The small molecule below binds the protein below.
Small molecule (SMILES): N#C[Fe](=C=O)(C#N)[Ni]C#[O+]

Binding-site contacts:
Ligand atom C3 contacts residue CYS66 of chain 10.B at 3.2 Å (hydrophobic).
Ligand atom O3 contacts residue ALA69 of chain 10.B at 3.6 Å.
Ligand atom O3 contacts residue PRO402 of chain 10.B at 3.3 Å.
Ligand atom NI contacts residue CYS435 of chain 10.B at 2.6 Å.
Ligand atom NI contacts residue CYS63 of chain 10.B at 2.2 Å.
Ligand atom FE contacts residue CYS66 of chain 10.B at 2.4 Å.
Ligand atom O contacts residue ARG380 of chain 10.B at 2.7 Å (salt-bridge).
Ligand atom N1 contacts residue PRO379 of chain 10.B at 3.2 Å.
Ligand atom C contacts residue ARG380 of chain 10.B at 3.2 Å.
Ligand atom C contacts residue CYS66 of chain 10.B at 3.3 Å (hydrophobic).
Ligand atom N2 contacts residue CYS435 of chain 10.B at 3.4 Å.
Ligand atom O contacts residue CYS432 of chain 10.B at 3.3 Å (h-bond).
Ligand atom NI contacts residue CYS432 of chain 10.B at 2.4 Å.
Ligand atom C3 contacts residue VAL401 of chain 10.B at 3.5 Å (hydrophobic).
Ligand atom C2 contacts residue CYS432 of chain 10.B at 3.6 Å (hydrophobic).
Ligand atom C1 contacts residue ARG380 of chain 10.B at 3.5 Å.
Ligand atom N2 contacts residue THR403 of chain 10.B at 2.8 Å (h-bond).
Ligand atom N2 contacts residue CYS432 of chain 10.B at 3.7 Å.
Ligand atom N1 contacts residue CYS66 of chain 10.B at 3.5 Å.
Ligand atom C contacts residue CYS63 of chain 10.B at 3.1 Å (hydrophobic).
Ligand atom O3 contacts residue ASN383 of chain 10.B at 3.1 Å.
Ligand atom C contacts residue ILE65 of chain 10.B at 3.6 Å (hydrophobic).
Ligand atom C1 contacts residue ALA378 of chain 10.B at 3.6 Å (hydrophobic).
Ligand atom C3 contacts residue PRO402 of chain 10.B at 3.5 Å (hydrophobic).
Ligand atom O3 contacts residue ALA378 of chain 10.B at 3.4 Å.
Ligand atom C3 contacts residue HIS70 of chain 10.B at 3.5 Å.
Ligand atom C1 contacts residue CYS66 of chain 10.B at 3.1 Å (hydrophobic).
Ligand atom N1 contacts residue ALA378 of chain 10.B at 3.4 Å.
Ligand atom N2 contacts residue PRO402 of chain 10.B at 3.3 Å.
Ligand atom C3 contacts residue ALA378 of chain 10.B at 3.6 Å (hydrophobic).
Ligand atom C contacts residue CYS432 of chain 10.B at 2.8 Å (hydrophobic).
Ligand atom N1 contacts residue ARG380 of chain 10.B at 2.9 Å (salt-bridge).
Ligand atom FE contacts residue CYS435 of chain 10.B at 2.4 Å.
Ligand atom O3 contacts residue VAL401 of chain 10.B at 3.5 Å.
Ligand atom NI contacts residue CYS66 of chain 10.B at 2.5 Å.
Ligand atom C3 contacts residue CYS435 of chain 10.B at 3.3 Å (hydrophobic).
Ligand atom C2 contacts residue CYS435 of chain 10.B at 3.1 Å (hydrophobic).
Ligand atom O3 contacts residue HIS70 of chain 10.B at 3.5 Å.
Ligand atom C2 contacts residue PRO402 of chain 10.B at 3.4 Å (hydrophobic).
Ligand atom O contacts residue ILE65 of chain 10.B at 3.1 Å.

Sequence of chain 10.B:
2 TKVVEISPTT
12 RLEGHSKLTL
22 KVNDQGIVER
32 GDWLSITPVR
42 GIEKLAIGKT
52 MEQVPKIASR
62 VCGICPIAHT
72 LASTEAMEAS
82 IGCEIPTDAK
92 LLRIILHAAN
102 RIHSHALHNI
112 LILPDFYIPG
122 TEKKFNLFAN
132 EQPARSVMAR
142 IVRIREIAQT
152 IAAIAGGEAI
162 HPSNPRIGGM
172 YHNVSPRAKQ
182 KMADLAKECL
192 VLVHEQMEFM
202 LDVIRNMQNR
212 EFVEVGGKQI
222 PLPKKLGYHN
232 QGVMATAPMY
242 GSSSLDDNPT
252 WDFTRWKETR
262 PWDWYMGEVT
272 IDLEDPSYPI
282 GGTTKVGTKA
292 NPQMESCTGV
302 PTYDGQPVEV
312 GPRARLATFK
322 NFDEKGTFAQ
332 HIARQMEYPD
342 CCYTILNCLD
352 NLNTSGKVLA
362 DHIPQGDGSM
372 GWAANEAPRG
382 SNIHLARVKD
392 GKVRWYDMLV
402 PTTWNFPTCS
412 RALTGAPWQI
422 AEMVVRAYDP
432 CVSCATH